Sequence of chain 1.A:
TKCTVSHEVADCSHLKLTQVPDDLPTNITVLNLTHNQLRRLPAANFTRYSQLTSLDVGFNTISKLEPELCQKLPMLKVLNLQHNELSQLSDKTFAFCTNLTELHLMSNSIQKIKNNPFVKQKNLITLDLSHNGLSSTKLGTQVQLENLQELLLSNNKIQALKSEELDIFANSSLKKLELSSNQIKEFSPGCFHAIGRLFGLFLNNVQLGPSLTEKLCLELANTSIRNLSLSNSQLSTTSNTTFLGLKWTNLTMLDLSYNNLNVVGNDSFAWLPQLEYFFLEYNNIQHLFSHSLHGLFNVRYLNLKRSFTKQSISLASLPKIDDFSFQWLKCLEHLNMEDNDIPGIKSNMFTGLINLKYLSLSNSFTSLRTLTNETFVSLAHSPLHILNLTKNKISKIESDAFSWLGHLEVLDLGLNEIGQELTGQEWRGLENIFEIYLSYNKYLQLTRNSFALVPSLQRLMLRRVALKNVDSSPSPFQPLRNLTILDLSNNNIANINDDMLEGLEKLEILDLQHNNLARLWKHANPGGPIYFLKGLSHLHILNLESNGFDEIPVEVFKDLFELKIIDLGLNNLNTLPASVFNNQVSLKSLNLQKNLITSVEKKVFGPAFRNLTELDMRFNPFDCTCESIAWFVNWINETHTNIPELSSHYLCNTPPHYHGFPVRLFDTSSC

A small-molecule ligand and the protein it binds are described below.
Small molecule (SMILES): CC(=O)N[C@H]1[C@H](O[C@H]2[C@H](O)[C@@H](NC(C)=O)CO[C@@H]2CO)O[C@H](CO)[C@@H](O[C@@H]2O[C@H](CO[C@@H]3O[C@H](CO)[C@@H](O)[C@H](O)[C@@H]3O)[C@@H](O)[C@H](O[C@H]3O[C@H](CO)[C@@H](O)[C@H](O)[C@@H]3O)[C@@H]2O)[C@@H]1O

Binding-site contacts:
Ligand atom C7 contacts residue ASN392 of chain 1.A at 3.7 Å.
Ligand atom O5 contacts residue GLC1 of chain 1.M at 4.3 Å.
Ligand atom C2 contacts residue GLC1 of chain 1.M at 4.3 Å.
Ligand atom C3 contacts residue ASN392 of chain 1.A at 3.8 Å.
Ligand atom C5 contacts residue ASN392 of chain 1.A at 3.7 Å.
Ligand atom N2 contacts residue ASP416 of chain 1.A at 2.9 Å (salt-bridge).
Ligand atom C1 contacts residue ASP416 of chain 1.A at 4.0 Å.
Ligand atom C6 contacts residue GLU342 of chain 1.A at 4.3 Å.
Ligand atom C3 contacts residue ASP416 of chain 1.A at 4.3 Å.
Ligand atom O6 contacts residue GLC1 of chain 1.M at 2.8 Å (h-bond).
Ligand atom C1 contacts residue THR394 of chain 1.A at 4.1 Å.
Ligand atom C3 contacts residue GLC1 of chain 1.M at 3.7 Å.
Ligand atom N2 contacts residue ASN392 of chain 1.A at 2.8 Å (h-bond).
Ligand atom C5 contacts residue THR394 of chain 1.A at 4.0 Å.
Ligand atom C7 contacts residue ASP416 of chain 1.A at 3.6 Å.
Ligand atom O7 contacts residue ASN392 of chain 1.A at 4.0 Å.
Ligand atom O5 contacts residue SER366 of chain 1.A at 3.9 Å.
Ligand atom O3 contacts residue GLC1 of chain 1.M at 3.1 Å (h-bond).
Ligand atom N2 contacts residue GLC1 of chain 1.M at 3.9 Å.
Ligand atom C8 contacts residue GLC1 of chain 1.M at 4.1 Å.
Ligand atom C4 contacts residue ASN392 of chain 1.A at 4.2 Å.
Ligand atom C7 contacts residue LYS395 of chain 1.A at 3.4 Å.
Ligand atom C8 contacts residue TYR441 of chain 1.A at 3.6 Å (hydrophobic).
Ligand atom C5 contacts residue SER366 of chain 1.A at 4.0 Å.
Ligand atom O5 contacts residue GLU342 of chain 1.A at 4.2 Å.
Ligand atom C7 contacts residue GLC1 of chain 1.M at 4.2 Å.
Ligand atom C8 contacts residue LYS395 of chain 1.A at 3.4 Å.
Ligand atom O7 contacts residue LYS395 of chain 1.A at 2.7 Å (salt-bridge).
Ligand atom C8 contacts residue ASP416 of chain 1.A at 3.4 Å.
Ligand atom C2 contacts residue ASP416 of chain 1.A at 3.9 Å.
Ligand atom C1 contacts residue ASN392 of chain 1.A at 1.4 Å.
Ligand atom O6 contacts residue GLU342 of chain 1.A at 3.5 Å (salt-bridge).
Ligand atom C6 contacts residue SER366 of chain 1.A at 3.6 Å.
Ligand atom O5 contacts residue ASN392 of chain 1.A at 2.4 Å (h-bond).
Ligand atom C6 contacts residue GLC1 of chain 1.M at 4.0 Å.
Ligand atom O5 contacts residue THR394 of chain 1.A at 4.0 Å.
Ligand atom C2 contacts residue ASN392 of chain 1.A at 2.4 Å.